Binding-site contacts:
Ligand atom F22 contacts residue LEU301 of chain 1.A at 3.6 Å.
Ligand atom C7 contacts residue TRP220 of chain 1.A at 3.9 Å (hydrophobic).
Ligand atom C6 contacts residue TRP112 of chain 1.A at 3.7 Å (hydrophobic).
Ligand atom C5 contacts residue HIS111 of chain 1.A at 3.5 Å.
Ligand atom C9 contacts residue CYS299 of chain 1.A at 3.9 Å (hydrophobic).
Ligand atom C9 contacts residue TRP220 of chain 1.A at 3.4 Å (hydrophobic).
Ligand atom F19 contacts residue NAP1 of chain 1.B at 2.9 Å.
Ligand atom F21 contacts residue TRP112 of chain 1.A at 3.0 Å.
Ligand atom F21 contacts residue TRP80 of chain 1.A at 3.2 Å.
Ligand atom F16 contacts residue CYS299 of chain 1.A at 2.8 Å.
Ligand atom F18 contacts residue CYS299 of chain 1.A at 3.4 Å.
Ligand atom F16 contacts residue TRP220 of chain 1.A at 3.8 Å.
Ligand atom O20 contacts residue HIS111 of chain 1.A at 2.7 Å (h-bond).
Ligand atom C11 contacts residue LEU301 of chain 1.A at 3.8 Å (hydrophobic).
Ligand atom F22 contacts residue TRP80 of chain 1.A at 3.9 Å.
Ligand atom F19 contacts residue TRP21 of chain 1.A at 3.1 Å.
Ligand atom C11 contacts residue TRP220 of chain 1.A at 3.4 Å (hydrophobic).
Ligand atom O20 contacts residue NAP1 of chain 1.B at 3.1 Å.
Ligand atom C3 contacts residue TRP21 of chain 1.A at 3.9 Å (hydrophobic).
Ligand atom C10 contacts residue TRP220 of chain 1.A at 3.8 Å (hydrophobic).
Ligand atom C5 contacts residue TYR49 of chain 1.A at 3.7 Å (hydrophobic).
Ligand atom F19 contacts residue TYR49 of chain 1.A at 3.8 Å.
Ligand atom F21 contacts residue HIS111 of chain 1.A at 2.8 Å.
Ligand atom C12 contacts residue TRP220 of chain 1.A at 3.6 Å (hydrophobic).
Ligand atom F22 contacts residue TRP112 of chain 1.A at 3.5 Å.
Ligand atom C1 contacts residue TRP21 of chain 1.A at 3.9 Å (hydrophobic).
Ligand atom F17 contacts residue CYS299 of chain 1.A at 3.5 Å.
Ligand atom C10 contacts residue LEU301 of chain 1.A at 3.9 Å (hydrophobic).
Ligand atom C6 contacts residue HIS111 of chain 1.A at 3.5 Å.
Ligand atom F17 contacts residue ALA300 of chain 1.A at 3.3 Å.
Ligand atom F18 contacts residue TRP220 of chain 1.A at 3.6 Å.
Ligand atom F18 contacts residue TRP21 of chain 1.A at 2.9 Å.
Ligand atom O20 contacts residue TYR49 of chain 1.A at 2.6 Å (h-bond).
Ligand atom F17 contacts residue LEU301 of chain 1.A at 3.0 Å.
Ligand atom C5 contacts residue NAP1 of chain 1.B at 3.5 Å.
Ligand atom F17 contacts residue TRP220 of chain 1.A at 3.5 Å.
Ligand atom F21 contacts residue NAP1 of chain 1.B at 3.9 Å.
Ligand atom C12 contacts residue LEU301 of chain 1.A at 3.9 Å (hydrophobic).
Ligand atom C6 contacts residue NAP1 of chain 1.B at 3.8 Å.
Ligand atom C3 contacts residue NAP1 of chain 1.B at 3.3 Å.

Sequence of chain 1.A:
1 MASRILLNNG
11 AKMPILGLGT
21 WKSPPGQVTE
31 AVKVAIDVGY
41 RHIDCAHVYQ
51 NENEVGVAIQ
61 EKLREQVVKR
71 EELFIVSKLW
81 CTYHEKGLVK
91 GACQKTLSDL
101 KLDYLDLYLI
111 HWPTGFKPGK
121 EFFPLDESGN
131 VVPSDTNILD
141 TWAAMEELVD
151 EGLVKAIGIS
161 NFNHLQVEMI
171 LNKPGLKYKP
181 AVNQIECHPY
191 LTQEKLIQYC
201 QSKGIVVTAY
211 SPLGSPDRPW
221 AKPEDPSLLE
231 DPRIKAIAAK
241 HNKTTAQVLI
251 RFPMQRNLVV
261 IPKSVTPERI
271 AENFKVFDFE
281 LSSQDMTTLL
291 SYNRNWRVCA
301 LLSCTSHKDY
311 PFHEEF

The protein below binds the small molecule below.
Small molecule (SMILES): Oc1c(F)c(F)c(-c2c(F)c(F)c(O)c(F)c2F)c(F)c1F